Sequence of chain 1.A:
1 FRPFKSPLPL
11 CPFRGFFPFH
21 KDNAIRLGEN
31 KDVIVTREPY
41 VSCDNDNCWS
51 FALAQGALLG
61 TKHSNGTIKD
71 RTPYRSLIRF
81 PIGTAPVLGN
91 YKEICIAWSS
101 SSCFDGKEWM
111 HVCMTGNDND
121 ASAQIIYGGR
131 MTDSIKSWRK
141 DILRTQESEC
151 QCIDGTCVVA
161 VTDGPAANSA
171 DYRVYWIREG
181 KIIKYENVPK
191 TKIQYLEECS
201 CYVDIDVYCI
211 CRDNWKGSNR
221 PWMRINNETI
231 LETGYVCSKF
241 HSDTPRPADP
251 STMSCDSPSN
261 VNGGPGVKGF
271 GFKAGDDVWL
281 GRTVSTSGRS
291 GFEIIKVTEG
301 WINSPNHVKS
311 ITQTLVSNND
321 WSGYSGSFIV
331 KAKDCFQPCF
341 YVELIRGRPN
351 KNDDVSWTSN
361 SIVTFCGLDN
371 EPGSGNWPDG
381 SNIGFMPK

The small molecule below binds the protein below.
Small molecule (SMILES): CC(=O)N[C@H]1[C@H](O[C@H]2[C@H](O)[C@@H](NC(C)=O)CO[C@@H]2CO[C@@H]2O[C@@H](C)[C@@H](O)[C@@H](O)[C@@H]2O)O[C@H](CO)[C@@H](O)[C@@H]1O

Binding-site contacts:
Ligand atom C5 contacts residue ASN227 of chain 1.A at 3.5 Å.
Ligand atom N2 contacts residue GLU228 of chain 1.A at 2.9 Å (salt-bridge).
Ligand atom O5 contacts residue ASN227 of chain 1.A at 2.3 Å (h-bond).
Ligand atom O4 contacts residue ASN226 of chain 1.A at 4.4 Å.
Ligand atom O7 contacts residue ARG178 of chain 1.A at 4.5 Å.
Ligand atom C8 contacts residue GLU228 of chain 1.A at 3.7 Å.
Ligand atom O6 contacts residue ASP154 of chain 1.A at 3.9 Å.
Ligand atom O5 contacts residue ASP154 of chain 1.A at 4.3 Å.
Ligand atom O7 contacts residue THR156 of chain 1.A at 4.0 Å.
Ligand atom O3 contacts residue GLU228 of chain 1.A at 4.5 Å.
Ligand atom C6 contacts residue ASP154 of chain 1.A at 4.2 Å.
Ligand atom C4 contacts residue ASN227 of chain 1.A at 4.2 Å.
Ligand atom O3 contacts residue ILE205 of chain 1.A at 4.0 Å.
Ligand atom C2 contacts residue ASN227 of chain 1.A at 2.4 Å.
Ligand atom O3 contacts residue PRO7 of chain 1.A at 4.1 Å.
Ligand atom C2 contacts residue GLU228 of chain 1.A at 3.6 Å.
Ligand atom C6 contacts residue ASN227 of chain 1.A at 3.2 Å.
Ligand atom C5 contacts residue ASN227 of chain 1.A at 3.6 Å.
Ligand atom C3 contacts residue ASN227 of chain 1.A at 3.8 Å.
Ligand atom O3 contacts residue ASP206 of chain 1.A at 4.3 Å.
Ligand atom O7 contacts residue ASN227 of chain 1.A at 3.5 Å (h-bond).
Ligand atom C3 contacts residue GLU228 of chain 1.A at 3.8 Å.
Ligand atom C4 contacts residue ASN227 of chain 1.A at 4.3 Å.
Ligand atom C6 contacts residue ASN226 of chain 1.A at 3.9 Å.
Ligand atom C7 contacts residue ASN227 of chain 1.A at 3.3 Å.
Ligand atom O2 contacts residue PRO7 of chain 1.A at 4.0 Å.
Ligand atom C1 contacts residue ASN227 of chain 1.A at 1.4 Å.
Ligand atom N2 contacts residue ASN227 of chain 1.A at 2.9 Å (h-bond).
Ligand atom C1 contacts residue GLU228 of chain 1.A at 3.8 Å.
Ligand atom C8 contacts residue ASN227 of chain 1.A at 4.3 Å.
Ligand atom C7 contacts residue GLU228 of chain 1.A at 3.8 Å.